A protein and the small-molecule ligand that binds it are described below.
Small molecule (SMILES): OC[C@H]1O[C@@H](O)[C@H](O)[C@@H](O)[C@@H]1O

Sequence of chain 1.E:
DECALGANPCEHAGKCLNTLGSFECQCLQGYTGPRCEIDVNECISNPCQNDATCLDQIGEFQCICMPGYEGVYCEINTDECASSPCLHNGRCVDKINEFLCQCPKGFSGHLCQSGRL

Binding-site contacts:
Ligand atom C4 contacts residue SER47 of chain 1.E at 4.2 Å.
Ligand atom C3 contacts residue SER47 of chain 1.E at 3.8 Å.
Ligand atom O5 contacts residue SER47 of chain 1.E at 2.3 Å (h-bond).
Ligand atom O5 contacts residue PRO49 of chain 1.E at 3.8 Å.
Ligand atom C6 contacts residue TYR75 of chain 1.E at 3.8 Å (hydrophobic).
Ligand atom C2 contacts residue PHE63 of chain 1.E at 4.2 Å (hydrophobic).
Ligand atom C1 contacts residue GLU44 of chain 1.E at 4.5 Å.
Ligand atom C4 contacts residue TYR75 of chain 1.E at 4.5 Å (hydrophobic).
Ligand atom C3 contacts residue GLU44 of chain 1.E at 4.5 Å.
Ligand atom C4 contacts residue PHE63 of chain 1.E at 3.7 Å (hydrophobic).
Ligand atom O2 contacts residue SER47 of chain 1.E at 2.9 Å (h-bond).
Ligand atom O2 contacts residue GLU44 of chain 1.E at 2.6 Å (salt-bridge).
Ligand atom O6 contacts residue TYR75 of chain 1.E at 4.4 Å.
Ligand atom O4 contacts residue PHE63 of chain 1.E at 4.2 Å.
Ligand atom O3 contacts residue GLU44 of chain 1.E at 4.3 Å.
Ligand atom O3 contacts residue PHE63 of chain 1.E at 3.1 Å.
Ligand atom C2 contacts residue GLU44 of chain 1.E at 3.4 Å.
Ligand atom C1 contacts residue PRO49 of chain 1.E at 4.4 Å (hydrophobic).
Ligand atom C5 contacts residue SER47 of chain 1.E at 3.6 Å.
Ligand atom O4 contacts residue TYR75 of chain 1.E at 4.2 Å.
Ligand atom C3 contacts residue PHE63 of chain 1.E at 3.9 Å (hydrophobic).
Ligand atom C1 contacts residue SER47 of chain 1.E at 1.4 Å.
Ligand atom C2 contacts residue SER47 of chain 1.E at 2.4 Å.